A protein and the small-molecule ligand that binds it are described below.
Small molecule (SMILES): Nc1ccc([N+](=O)[O-])cc1C(=O)O

Binding-site contacts:
Ligand atom C03 contacts residue TYR223 of chain 1.A at 3.8 Å (hydrophobic).
Ligand atom C06 contacts residue ASN124 of chain 1.G at 3.6 Å.
Ligand atom O08 contacts residue ARG289 of chain 1.A at 3.8 Å.
Ligand atom O09 contacts residue ILE90 of chain 1.G at 3.7 Å.
Ligand atom C02 contacts residue TYR223 of chain 1.A at 3.6 Å (hydrophobic).
Ligand atom N13 contacts residue GLU196 of chain 1.G at 3.8 Å.
Ligand atom C05 contacts residue TYR223 of chain 1.A at 3.6 Å (hydrophobic).
Ligand atom N07 contacts residue ILE90 of chain 1.G at 3.7 Å.
Ligand atom C03 contacts residue GLU158 of chain 1.G at 3.9 Å.
Ligand atom C04 contacts residue ASN124 of chain 1.G at 3.4 Å.
Ligand atom C10 contacts residue GLU196 of chain 1.G at 4.1 Å.
Ligand atom O08 contacts residue TYR223 of chain 1.A at 4.1 Å.
Ligand atom O11 contacts residue ASN124 of chain 1.G at 3.1 Å (h-bond).
Ligand atom C01 contacts residue ASN124 of chain 1.G at 4.1 Å.
Ligand atom O11 contacts residue GLU196 of chain 1.G at 2.8 Å (salt-bridge).
Ligand atom C02 contacts residue ASP160 of chain 1.G at 3.7 Å.
Ligand atom C01 contacts residue ASP160 of chain 1.G at 3.8 Å.
Ligand atom O09 contacts residue ARG289 of chain 1.A at 3.4 Å (salt-bridge).
Ligand atom C03 contacts residue ASN124 of chain 1.G at 3.9 Å.
Ligand atom O09 contacts residue ALA394 of chain 1.G at 3.9 Å.
Ligand atom C02 contacts residue GLU158 of chain 1.G at 3.7 Å.
Ligand atom O11 contacts residue ARG373 of chain 1.G at 2.3 Å (salt-bridge).
Ligand atom C04 contacts residue TYR223 of chain 1.A at 3.9 Å (hydrophobic).
Ligand atom C10 contacts residue ARG373 of chain 1.G at 3.0 Å.
Ligand atom O09 contacts residue TYR223 of chain 1.A at 3.4 Å.
Ligand atom N13 contacts residue ARG373 of chain 1.G at 3.8 Å.
Ligand atom O08 contacts residue TYR288 of chain 1.A at 3.0 Å.
Ligand atom N13 contacts residue GLU158 of chain 1.G at 3.2 Å (salt-bridge).
Ligand atom N07 contacts residue TYR288 of chain 1.A at 4.2 Å.
Ligand atom O08 contacts residue ILE90 of chain 1.G at 3.5 Å.
Ligand atom C10 contacts residue ASN124 of chain 1.G at 3.6 Å.
Ligand atom O12 contacts residue ALA394 of chain 1.G at 3.6 Å (h-bond).
Ligand atom O12 contacts residue GLY395 of chain 1.G at 4.0 Å.
Ligand atom N07 contacts residue TYR223 of chain 1.A at 3.6 Å.
Ligand atom C05 contacts residue ASN124 of chain 1.G at 3.3 Å.
Ligand atom C01 contacts residue TYR223 of chain 1.A at 3.5 Å (hydrophobic).
Ligand atom N13 contacts residue TRP372 of chain 1.G at 3.5 Å (h-bond).
Ligand atom O09 contacts residue GLY395 of chain 1.G at 3.3 Å.
Ligand atom O12 contacts residue ARG373 of chain 1.G at 3.2 Å (salt-bridge).
Ligand atom C06 contacts residue TYR223 of chain 1.A at 3.5 Å (hydrophobic).

Sequence of chain 1.A:
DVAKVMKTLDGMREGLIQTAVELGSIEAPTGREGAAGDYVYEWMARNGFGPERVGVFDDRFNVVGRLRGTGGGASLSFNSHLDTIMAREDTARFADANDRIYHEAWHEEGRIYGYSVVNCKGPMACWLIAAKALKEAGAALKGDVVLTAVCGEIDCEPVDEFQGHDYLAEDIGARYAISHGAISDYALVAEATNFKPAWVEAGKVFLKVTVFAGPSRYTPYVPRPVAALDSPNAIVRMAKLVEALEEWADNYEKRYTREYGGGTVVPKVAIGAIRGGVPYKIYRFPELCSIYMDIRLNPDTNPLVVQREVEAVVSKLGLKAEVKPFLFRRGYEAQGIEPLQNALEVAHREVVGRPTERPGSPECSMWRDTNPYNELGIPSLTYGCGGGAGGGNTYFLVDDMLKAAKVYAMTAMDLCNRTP

Sequence of chain 1.G:
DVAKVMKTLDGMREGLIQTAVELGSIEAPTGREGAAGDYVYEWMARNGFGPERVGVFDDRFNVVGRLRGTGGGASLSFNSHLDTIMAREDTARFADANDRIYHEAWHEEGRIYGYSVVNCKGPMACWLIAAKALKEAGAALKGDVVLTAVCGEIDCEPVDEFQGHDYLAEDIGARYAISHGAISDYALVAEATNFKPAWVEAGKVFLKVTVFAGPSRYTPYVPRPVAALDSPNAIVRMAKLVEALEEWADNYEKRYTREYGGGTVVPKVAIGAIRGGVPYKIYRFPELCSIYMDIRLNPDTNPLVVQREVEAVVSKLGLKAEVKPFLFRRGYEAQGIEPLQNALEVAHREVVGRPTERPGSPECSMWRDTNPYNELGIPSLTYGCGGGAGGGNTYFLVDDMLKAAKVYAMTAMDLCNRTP